Sequence of chain 1.B:
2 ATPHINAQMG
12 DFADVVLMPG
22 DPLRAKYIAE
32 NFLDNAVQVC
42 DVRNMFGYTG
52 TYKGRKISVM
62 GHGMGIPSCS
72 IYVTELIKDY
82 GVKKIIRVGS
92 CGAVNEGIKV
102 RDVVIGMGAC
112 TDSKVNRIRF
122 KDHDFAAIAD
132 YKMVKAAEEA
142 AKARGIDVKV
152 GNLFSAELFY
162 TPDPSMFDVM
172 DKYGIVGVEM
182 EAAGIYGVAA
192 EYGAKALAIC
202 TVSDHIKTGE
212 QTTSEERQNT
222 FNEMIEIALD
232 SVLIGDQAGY

Binding-site contacts:
Ligand atom C2' contacts residue PO41 of chain 1.V at 3.7 Å.
Ligand atom N3 contacts residue GLU180 of chain 1.E at 3.3 Å.
Ligand atom O3' contacts residue PO41 of chain 1.V at 2.6 Å (h-bond).
Ligand atom C6 contacts residue PHE160 of chain 1.E at 3.5 Å (hydrophobic).
Ligand atom O3' contacts residue GLU182 of chain 1.E at 2.5 Å (salt-bridge).
Ligand atom O5' contacts residue HIS5 of chain 1.B at 2.5 Å (h-bond).
Ligand atom C10 contacts residue SER91 of chain 1.E at 3.0 Å.
Ligand atom C2 contacts residue MET181 of chain 1.E at 3.7 Å (hydrophobic).
Ligand atom C4 contacts residue VAL179 of chain 1.E at 3.3 Å (hydrophobic).
Ligand atom C3' contacts residue GLU182 of chain 1.E at 3.3 Å.
Ligand atom N1 contacts residue PHE160 of chain 1.E at 3.6 Å.
Ligand atom N1' contacts residue SER91 of chain 1.E at 3.6 Å (h-bond).
Ligand atom N3 contacts residue VAL179 of chain 1.E at 3.4 Å (h-bond).
Ligand atom O3' contacts residue MET65 of chain 1.E at 3.5 Å.
Ligand atom C5 contacts residue VAL179 of chain 1.E at 3.7 Å (hydrophobic).
Ligand atom C2' contacts residue MET181 of chain 1.E at 3.7 Å (hydrophobic).
Ligand atom C6' contacts residue PO41 of chain 1.V at 3.4 Å.
Ligand atom C2 contacts residue VAL179 of chain 1.E at 3.5 Å (hydrophobic).
Ligand atom N7 contacts residue CYS92 of chain 1.E at 3.7 Å.
Ligand atom N7 contacts residue GLY93 of chain 1.E at 3.5 Å (h-bond).
Ligand atom C10 contacts residue GLU180 of chain 1.E at 3.6 Å.
Ligand atom N7 contacts residue ASP205 of chain 1.E at 2.8 Å (salt-bridge).
Ligand atom C6' contacts residue SER91 of chain 1.E at 3.4 Å.
Ligand atom N1 contacts residue VAL179 of chain 1.E at 3.6 Å.
Ligand atom O6 contacts residue PHE160 of chain 1.E at 3.7 Å.
Ligand atom C8 contacts residue CYS92 of chain 1.E at 3.5 Å (hydrophobic).
Ligand atom N3 contacts residue MET181 of chain 1.E at 3.6 Å.
Ligand atom C8 contacts residue SER204 of chain 1.E at 3.4 Å.
Ligand atom C5' contacts residue PHE160 of chain 1.E at 3.7 Å (hydrophobic).
Ligand atom O5' contacts residue PHE160 of chain 1.E at 3.4 Å.
Ligand atom C3' contacts residue PO41 of chain 1.V at 3.7 Å.
Ligand atom C8 contacts residue ASP205 of chain 1.E at 3.4 Å.
Ligand atom N1' contacts residue PO41 of chain 1.V at 2.7 Å (h-bond).
Ligand atom C8 contacts residue SER91 of chain 1.E at 3.6 Å.
Ligand atom C2' contacts residue GLU182 of chain 1.E at 3.5 Å.
Ligand atom C10 contacts residue PO41 of chain 1.V at 3.2 Å.
Ligand atom C9 contacts residue CYS92 of chain 1.E at 3.7 Å (hydrophobic).
Ligand atom C5' contacts residue HIS5 of chain 1.B at 3.3 Å.
Ligand atom C9 contacts residue VAL179 of chain 1.E at 3.7 Å (hydrophobic).
Ligand atom C6' contacts residue ARG44 of chain 1.B at 3.7 Å.

A small-molecule ligand and the protein it binds are described below.
Small molecule (SMILES): O=c1[nH]cnc2c(C[NH+]3C[C@H](CO)[C@@H](O)C3)c[nH]c12

Sequence of chain 1.E:
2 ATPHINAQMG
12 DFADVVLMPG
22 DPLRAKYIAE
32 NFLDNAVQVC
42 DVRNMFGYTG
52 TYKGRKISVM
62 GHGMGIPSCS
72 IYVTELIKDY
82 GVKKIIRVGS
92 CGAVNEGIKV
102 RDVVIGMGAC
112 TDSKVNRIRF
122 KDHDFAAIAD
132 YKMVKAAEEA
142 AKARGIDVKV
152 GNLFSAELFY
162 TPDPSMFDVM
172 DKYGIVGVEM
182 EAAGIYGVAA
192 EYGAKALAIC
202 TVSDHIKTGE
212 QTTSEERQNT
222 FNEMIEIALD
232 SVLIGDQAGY